Sequence of chain 1.A:
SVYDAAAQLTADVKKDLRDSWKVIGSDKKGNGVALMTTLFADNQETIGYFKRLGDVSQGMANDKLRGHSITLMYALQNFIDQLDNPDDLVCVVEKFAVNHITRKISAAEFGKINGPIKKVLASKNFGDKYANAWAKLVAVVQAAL

Binding-site contacts:
Ligand atom CL6 contacts residue ILE25 of chain 1.A at 4.2 Å.
Ligand atom C3 contacts residue LEU77 of chain 1.A at 3.8 Å (hydrophobic).
Ligand atom C4 contacts residue LEU122 of chain 1.A at 4.2 Å (hydrophobic).
Ligand atom CL6 contacts residue VAL121 of chain 1.A at 4.2 Å.
Ligand atom CL6 contacts residue GLY33 of chain 1.A at 4.4 Å.
Ligand atom C2 contacts residue TRP22 of chain 1.A at 4.3 Å (hydrophobic).
Ligand atom CL6 contacts residue LEU36 of chain 1.A at 3.7 Å.
Ligand atom C1 contacts residue ILE25 of chain 1.A at 3.7 Å (hydrophobic).
Ligand atom C6 contacts residue ILE25 of chain 1.A at 4.0 Å (hydrophobic).
Ligand atom C4 contacts residue TRP135 of chain 1.A at 3.8 Å (hydrophobic).
Ligand atom C3 contacts residue TRP22 of chain 1.A at 4.4 Å (hydrophobic).
Ligand atom C5 contacts residue ILE25 of chain 1.A at 4.2 Å (hydrophobic).
Ligand atom C6 contacts residue VAL121 of chain 1.A at 3.8 Å (hydrophobic).
Ligand atom C6 contacts residue ILE118 of chain 1.A at 4.5 Å (hydrophobic).
Ligand atom C2 contacts residue LEU77 of chain 1.A at 3.6 Å (hydrophobic).
Ligand atom C4 contacts residue ILE25 of chain 1.A at 4.5 Å (hydrophobic).
Ligand atom C5 contacts residue LEU122 of chain 1.A at 3.6 Å (hydrophobic).
Ligand atom C2 contacts residue MET74 of chain 1.A at 4.3 Å (hydrophobic).
Ligand atom C2 contacts residue ILE25 of chain 1.A at 3.8 Å (hydrophobic).
Ligand atom C2 contacts residue LEU36 of chain 1.A at 4.5 Å (hydrophobic).
Ligand atom C1 contacts residue LEU36 of chain 1.A at 4.4 Å (hydrophobic).
Ligand atom C4 contacts residue ILE118 of chain 1.A at 3.9 Å (hydrophobic).
Ligand atom C1 contacts residue MET74 of chain 1.A at 4.4 Å (hydrophobic).
Ligand atom CL6 contacts residue MET74 of chain 1.A at 3.8 Å.
Ligand atom C3 contacts residue ILE25 of chain 1.A at 4.2 Å (hydrophobic).
Ligand atom CL6 contacts residue ASN32 of chain 1.A at 3.1 Å.
Ligand atom C5 contacts residue ILE118 of chain 1.A at 3.8 Å (hydrophobic).
Ligand atom C3 contacts residue TRP135 of chain 1.A at 3.9 Å (hydrophobic).

A protein and the small-molecule ligand that binds it are described below.
Small molecule (SMILES): Clc1ccccc1